Sequence of chain 1.E:
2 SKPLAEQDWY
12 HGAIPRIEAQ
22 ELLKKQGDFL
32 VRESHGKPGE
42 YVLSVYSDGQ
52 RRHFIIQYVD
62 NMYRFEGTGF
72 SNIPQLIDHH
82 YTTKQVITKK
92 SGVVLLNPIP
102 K

Binding-site contacts:
Ligand atom CB contacts residue ARG17 of chain 1.E at 3.5 Å.
Ligand atom CG contacts residue HIS54 of chain 1.E at 3.6 Å.
Ligand atom O2P contacts residue HIS36 of chain 1.E at 2.9 Å (h-bond).
Ligand atom CD1 contacts residue ARG17 of chain 1.E at 3.7 Å.
Ligand atom OD1 contacts residue PHE55 of chain 1.E at 3.4 Å.
Ligand atom CD contacts residue ARG53 of chain 1.E at 3.7 Å.
Ligand atom O2P contacts residue SER35 of chain 1.E at 3.4 Å (h-bond).
Ligand atom O contacts residue ARG17 of chain 1.E at 2.9 Å (salt-bridge).
Ligand atom C contacts residue ARG17 of chain 1.E at 3.7 Å.
Ligand atom CZ contacts residue SER35 of chain 1.E at 3.7 Å.
Ligand atom CB contacts residue HIS54 of chain 1.E at 3.7 Å.
Ligand atom P contacts residue GLY37 of chain 1.E at 3.7 Å.
Ligand atom P contacts residue SER35 of chain 1.E at 3.7 Å.
Ligand atom ND2 contacts residue ILE56 of chain 1.E at 2.8 Å (h-bond).
Ligand atom CE1 contacts residue ARG17 of chain 1.E at 3.5 Å.
Ligand atom CE1 contacts residue VAL43 of chain 1.E at 3.7 Å (hydrophobic).
Ligand atom OE1 contacts residue ARG53 of chain 1.E at 3.6 Å.
Ligand atom CA contacts residue HIS54 of chain 1.E at 3.4 Å.
Ligand atom CZ contacts residue ARG17 of chain 1.E at 3.7 Å.
Ligand atom C contacts residue HIS54 of chain 1.E at 3.5 Å.
Ligand atom OD2 contacts residue ARG17 of chain 1.E at 3.6 Å.
Ligand atom N contacts residue HIS54 of chain 1.E at 2.8 Å (h-bond).
Ligand atom O3P contacts residue ARG33 of chain 1.E at 2.8 Å (salt-bridge).
Ligand atom CA contacts residue HIS54 of chain 1.E at 3.8 Å.
Ligand atom P contacts residue ARG33 of chain 1.E at 3.7 Å.
Ligand atom CG contacts residue ILE56 of chain 1.E at 3.8 Å (hydrophobic).
Ligand atom CG contacts residue ILE56 of chain 1.E at 3.7 Å (hydrophobic).
Ligand atom O2P contacts residue ARG33 of chain 1.E at 3.0 Å (salt-bridge).
Ligand atom O3P contacts residue ARG17 of chain 1.E at 2.8 Å (salt-bridge).
Ligand atom CD1 contacts residue HIS54 of chain 1.E at 3.5 Å.
Ligand atom CG contacts residue ARG53 of chain 1.E at 3.6 Å.
Ligand atom CB contacts residue PHE55 of chain 1.E at 3.6 Å (hydrophobic).
Ligand atom O1P contacts residue GLY37 of chain 1.E at 3.2 Å (h-bond).
Ligand atom O2P contacts residue GLY37 of chain 1.E at 3.2 Å (h-bond).
Ligand atom CG1 contacts residue LYS38 of chain 1.E at 3.4 Å.
Ligand atom OD1 contacts residue ILE56 of chain 1.E at 2.9 Å (h-bond).
Ligand atom CE1 contacts residue ILE56 of chain 1.E at 3.9 Å (hydrophobic).
Ligand atom OH contacts residue SER35 of chain 1.E at 2.8 Å (h-bond).
Ligand atom CG2 contacts residue ILE56 of chain 1.E at 3.6 Å (hydrophobic).
Ligand atom CB contacts residue HIS54 of chain 1.E at 3.6 Å.

A small-molecule ligand and the protein it binds are described below.
Small molecule (SMILES): CC(C)[C@@H](C=O)NC(=O)[C@H](CC(N)=O)NC(=O)[C@H](CCC(=O)O)NC(=O)[C@H](Cc1ccc(OP(=O)(O)O)cc1)NC(=O)[C@H](CCC(=O)O)NC(=O)[C@@H](N)CC(=O)O